The protein below binds the small molecule below.
Small molecule (SMILES): CC(=O)N[C@H]1[C@H](O[C@H]2[C@H](O)[C@@H](NC(C)=O)CO[C@@H]2CO)O[C@H](CO)[C@@H](O[C@@H]2O[C@H](CO)[C@@H](O)[C@H](O)[C@@H]2O)[C@@H]1O

Sequence of chain 1.H:
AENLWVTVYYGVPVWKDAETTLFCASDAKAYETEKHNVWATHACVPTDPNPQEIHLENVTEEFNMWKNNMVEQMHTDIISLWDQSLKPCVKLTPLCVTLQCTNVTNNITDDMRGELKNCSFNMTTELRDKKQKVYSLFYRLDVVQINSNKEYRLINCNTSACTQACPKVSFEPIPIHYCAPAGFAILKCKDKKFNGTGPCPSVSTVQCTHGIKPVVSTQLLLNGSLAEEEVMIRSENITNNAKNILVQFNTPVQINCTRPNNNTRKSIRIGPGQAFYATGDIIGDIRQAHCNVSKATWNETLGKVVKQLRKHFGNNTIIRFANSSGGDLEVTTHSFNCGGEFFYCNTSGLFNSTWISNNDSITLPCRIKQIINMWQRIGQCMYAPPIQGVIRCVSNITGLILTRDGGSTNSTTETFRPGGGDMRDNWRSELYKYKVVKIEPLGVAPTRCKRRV

Binding-site contacts:
Ligand atom O5 contacts residue NAG1 of chain 1.SA at 4.2 Å.
Ligand atom O4 contacts residue NAG2 of chain 1.SA at 2.5 Å (h-bond).
Ligand atom C7 contacts residue NAG1 of chain 1.SA at 3.6 Å.
Ligand atom O7 contacts residue ASN332 of chain 1.H at 4.4 Å.
Ligand atom C7 contacts residue ASN355 of chain 1.H at 4.4 Å.
Ligand atom C2 contacts residue ASN332 of chain 1.H at 2.4 Å.
Ligand atom C1 contacts residue SER357 of chain 1.H at 3.8 Å.
Ligand atom O5 contacts residue NAG2 of chain 1.SA at 4.4 Å.
Ligand atom C3 contacts residue ASN332 of chain 1.H at 3.8 Å.
Ligand atom C5 contacts residue NAG1 of chain 1.SA at 4.1 Å.
Ligand atom N2 contacts residue ASN332 of chain 1.H at 2.8 Å (h-bond).
Ligand atom O2 contacts residue NAG2 of chain 1.SA at 3.1 Å (h-bond).
Ligand atom C3 contacts residue NAG2 of chain 1.SA at 4.2 Å.
Ligand atom C8 contacts residue NAG1 of chain 1.SA at 4.1 Å.
Ligand atom O3 contacts residue NAG1 of chain 1.SA at 4.1 Å.
Ligand atom C5 contacts residue NAG2 of chain 1.SA at 3.3 Å.
Ligand atom O7 contacts residue ASN355 of chain 1.H at 4.0 Å.
Ligand atom O2 contacts residue BMA3 of chain 1.SA at 4.5 Å.
Ligand atom C1 contacts residue NAG2 of chain 1.SA at 3.4 Å.
Ligand atom C1 contacts residue ASN332 of chain 1.H at 1.4 Å.
Ligand atom C4 contacts residue NAG2 of chain 1.SA at 3.4 Å.
Ligand atom C6 contacts residue NAG1 of chain 1.SA at 3.2 Å.
Ligand atom C2 contacts residue SER357 of chain 1.H at 4.1 Å.
Ligand atom O6 contacts residue NAG2 of chain 1.SA at 3.7 Å.
Ligand atom C8 contacts residue THR341 of chain 1.H at 4.1 Å.
Ligand atom O5 contacts residue SER357 of chain 1.H at 4.1 Å.
Ligand atom C7 contacts residue ASN332 of chain 1.H at 3.8 Å.
Ligand atom C6 contacts residue NAG2 of chain 1.SA at 3.5 Å.
Ligand atom O7 contacts residue NAG1 of chain 1.SA at 2.5 Å (h-bond).
Ligand atom O6 contacts residue NAG1 of chain 1.SA at 2.3 Å (h-bond).
Ligand atom C8 contacts residue ASN355 of chain 1.H at 4.4 Å.
Ligand atom C2 contacts residue NAG2 of chain 1.SA at 3.3 Å.
Ligand atom C4 contacts residue ASN332 of chain 1.H at 4.3 Å.
Ligand atom O5 contacts residue ASN332 of chain 1.H at 2.5 Å (h-bond).
Ligand atom C5 contacts residue ASN332 of chain 1.H at 3.7 Å.